The small molecule below binds the protein below.
Small molecule (SMILES): COC(=O)CN([C@H]1Cc2cc(-c3ccccc3)ccc2N(Cc2cncn2C)C1)S(=O)(=O)c1cn(C)cn1

Sequence of chain 1.A:
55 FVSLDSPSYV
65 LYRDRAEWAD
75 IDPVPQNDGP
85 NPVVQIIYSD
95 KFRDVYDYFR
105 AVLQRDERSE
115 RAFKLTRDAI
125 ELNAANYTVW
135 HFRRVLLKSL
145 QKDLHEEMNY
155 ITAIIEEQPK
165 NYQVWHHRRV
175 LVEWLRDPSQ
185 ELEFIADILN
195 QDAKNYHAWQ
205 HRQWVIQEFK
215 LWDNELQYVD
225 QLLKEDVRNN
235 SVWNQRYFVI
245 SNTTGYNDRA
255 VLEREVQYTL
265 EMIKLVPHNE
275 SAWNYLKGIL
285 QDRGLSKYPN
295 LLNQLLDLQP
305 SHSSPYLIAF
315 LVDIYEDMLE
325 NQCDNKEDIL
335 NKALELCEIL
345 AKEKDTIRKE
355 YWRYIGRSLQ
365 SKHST

Binding-site contacts:
Ligand atom NBJ contacts residue TYR166 of chain 1.A at 3.5 Å.
Ligand atom OAY contacts residue FII1 of chain 1.K at 3.5 Å.
Ligand atom CAV contacts residue ACT1 of chain 1.G at 3.3 Å.
Ligand atom CAH contacts residue LEU96 of chain 1.B at 3.6 Å (hydrophobic).
Ligand atom CAO contacts residue ZN1 of chain 1.F at 3.0 Å.
Ligand atom CAN contacts residue TYR361 of chain 1.B at 3.5 Å (hydrophobic).
Ligand atom NAW contacts residue ZN1 of chain 1.F at 2.1 Å.
Ligand atom O contacts residue TRP106 of chain 1.B at 3.6 Å.
Ligand atom C contacts residue TYR361 of chain 1.B at 3.5 Å (hydrophobic).
Ligand atom CAP contacts residue ACT1 of chain 1.E at 2.8 Å.
Ligand atom NBK contacts residue ACT1 of chain 1.G at 3.7 Å.
Ligand atom CBA contacts residue ASP359 of chain 1.B at 3.7 Å.
Ligand atom CAN contacts residue ZN1 of chain 1.F at 3.2 Å.
Ligand atom NBJ contacts residue ACT1 of chain 1.E at 3.2 Å (h-bond).
Ligand atom CAQ contacts residue TYR361 of chain 1.B at 3.6 Å (hydrophobic).
Ligand atom OAY contacts residue TYR361 of chain 1.B at 3.4 Å.
Ligand atom CAB contacts residue ACT1 of chain 1.E at 3.0 Å.
Ligand atom CAI contacts residue ASP359 of chain 1.B at 3.5 Å.
Ligand atom CAA contacts residue TRP102 of chain 1.B at 3.4 Å (hydrophobic).
Ligand atom CAO contacts residue ASP297 of chain 1.B at 3.1 Å.
Ligand atom CAG contacts residue ASP359 of chain 1.B at 3.7 Å.
Ligand atom CAK contacts residue ASP359 of chain 1.B at 3.5 Å.
Ligand atom NAW contacts residue HIS362 of chain 1.B at 3.1 Å (h-bond).
Ligand atom CAI contacts residue LEU96 of chain 1.B at 3.7 Å (hydrophobic).
Ligand atom CAG contacts residue LEU96 of chain 1.B at 3.4 Å (hydrophobic).
Ligand atom CAB contacts residue TYR166 of chain 1.A at 3.7 Å (hydrophobic).
Ligand atom CAB contacts residue ASN165 of chain 1.A at 3.7 Å.
Ligand atom CAJ contacts residue TRP106 of chain 1.B at 3.5 Å (hydrophobic).
Ligand atom CA contacts residue ACT1 of chain 1.G at 3.4 Å.
Ligand atom OAY contacts residue TRP303 of chain 1.B at 3.7 Å.
Ligand atom CA contacts residue TYR361 of chain 1.B at 3.6 Å (hydrophobic).
Ligand atom CAJ contacts residue TYR361 of chain 1.B at 3.7 Å (hydrophobic).
Ligand atom CAN contacts residue HIS362 of chain 1.B at 3.5 Å.
Ligand atom NAW contacts residue ACT1 of chain 1.G at 3.7 Å.
Ligand atom CAH contacts residue PHE360 of chain 1.B at 3.7 Å (hydrophobic).
Ligand atom CAA contacts residue TYR365 of chain 1.B at 3.5 Å (hydrophobic).
Ligand atom NAX contacts residue ACT1 of chain 1.G at 2.9 Å (h-bond).
Ligand atom CAB contacts residue LYS164 of chain 1.A at 3.4 Å.
Ligand atom CAR contacts residue TYR166 of chain 1.A at 3.5 Å (hydrophobic).
Ligand atom NAW contacts residue ASP297 of chain 1.B at 3.0 Å (salt-bridge).

Sequence of chain 1.B:
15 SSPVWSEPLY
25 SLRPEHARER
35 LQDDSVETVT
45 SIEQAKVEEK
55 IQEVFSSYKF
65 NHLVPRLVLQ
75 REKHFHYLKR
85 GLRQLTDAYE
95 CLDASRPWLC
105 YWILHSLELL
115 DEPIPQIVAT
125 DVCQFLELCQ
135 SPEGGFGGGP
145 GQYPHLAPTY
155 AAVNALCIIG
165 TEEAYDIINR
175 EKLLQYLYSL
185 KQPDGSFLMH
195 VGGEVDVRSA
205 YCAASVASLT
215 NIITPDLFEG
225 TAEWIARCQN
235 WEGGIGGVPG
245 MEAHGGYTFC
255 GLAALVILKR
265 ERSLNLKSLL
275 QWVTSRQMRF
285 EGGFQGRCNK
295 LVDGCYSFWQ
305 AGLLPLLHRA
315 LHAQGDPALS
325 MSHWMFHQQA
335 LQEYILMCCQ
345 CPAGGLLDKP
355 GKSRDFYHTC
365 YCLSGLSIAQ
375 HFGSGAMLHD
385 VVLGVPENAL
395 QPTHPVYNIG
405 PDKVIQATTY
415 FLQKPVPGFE